Sequence of chain 1.A:
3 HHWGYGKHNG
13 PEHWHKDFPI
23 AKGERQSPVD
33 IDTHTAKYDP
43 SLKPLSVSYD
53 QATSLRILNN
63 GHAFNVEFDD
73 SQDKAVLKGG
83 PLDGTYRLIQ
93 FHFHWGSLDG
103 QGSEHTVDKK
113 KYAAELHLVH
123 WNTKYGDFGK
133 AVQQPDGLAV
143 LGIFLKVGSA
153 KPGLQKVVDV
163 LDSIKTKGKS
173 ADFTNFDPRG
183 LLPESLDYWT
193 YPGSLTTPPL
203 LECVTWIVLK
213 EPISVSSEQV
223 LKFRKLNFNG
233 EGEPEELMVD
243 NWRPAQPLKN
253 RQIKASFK

Binding-site contacts:
Ligand atom N1 contacts residue HIS96 of chain 1.A at 3.6 Å (h-bond).
Ligand atom N15 contacts residue ILE91 of chain 1.A at 3.4 Å.
Ligand atom O4 contacts residue HIS96 of chain 1.A at 3.5 Å.
Ligand atom N1 contacts residue THR198 of chain 1.A at 3.2 Å (h-bond).
Ligand atom O4 contacts residue ZN1 of chain 1.E at 3.0 Å.
Ligand atom C5 contacts residue ZN1 of chain 1.E at 3.0 Å.
Ligand atom O3 contacts residue THR198 of chain 1.A at 2.9 Å (h-bond).
Ligand atom C5 contacts residue HIS119 of chain 1.A at 3.3 Å.
Ligand atom N1 contacts residue ZN1 of chain 1.E at 1.9 Å.
Ligand atom S2 contacts residue THR198 of chain 1.A at 3.5 Å (h-bond).
Ligand atom S12 contacts residue VAL121 of chain 1.A at 3.9 Å.
Ligand atom C5 contacts residue TRP208 of chain 1.A at 3.7 Å (hydrophobic).
Ligand atom C5 contacts residue THR198 of chain 1.A at 3.4 Å.
Ligand atom F18 contacts residue LEU197 of chain 1.A at 3.1 Å.
Ligand atom F17 contacts residue LEU197 of chain 1.A at 3.7 Å.
Ligand atom C11 contacts residue HIS94 of chain 1.A at 3.5 Å.
Ligand atom O4 contacts residue HIS94 of chain 1.A at 3.4 Å (h-bond).
Ligand atom N1 contacts residue HIS94 of chain 1.A at 3.1 Å (h-bond).
Ligand atom F17 contacts residue LEU140 of chain 1.A at 3.6 Å.
Ligand atom N15 contacts residue PHE130 of chain 1.A at 3.6 Å.
Ligand atom O3 contacts residue LEU197 of chain 1.A at 3.6 Å.
Ligand atom F17 contacts residue PHE130 of chain 1.A at 3.7 Å.
Ligand atom S2 contacts residue HIS94 of chain 1.A at 3.7 Å.
Ligand atom F16 contacts residue GLN92 of chain 1.A at 2.8 Å.
Ligand atom C9 contacts residue GLN92 of chain 1.A at 3.8 Å.
Ligand atom F16 contacts residue HIS94 of chain 1.A at 3.8 Å.
Ligand atom C7 contacts residue VAL121 of chain 1.A at 3.8 Å (hydrophobic).
Ligand atom O4 contacts residue THR198 of chain 1.A at 3.7 Å.
Ligand atom N1 contacts residue HIS119 of chain 1.A at 3.2 Å (h-bond).
Ligand atom O4 contacts residue THR199 of chain 1.A at 3.3 Å (h-bond).
Ligand atom F19 contacts residue HIS94 of chain 1.A at 3.2 Å.
Ligand atom S12 contacts residue PHE130 of chain 1.A at 3.7 Å.
Ligand atom C9 contacts residue HIS94 of chain 1.A at 3.7 Å.
Ligand atom O3 contacts residue THR199 of chain 1.A at 3.1 Å (h-bond).
Ligand atom F16 contacts residue ASN67 of chain 1.A at 3.7 Å.
Ligand atom C10 contacts residue HIS94 of chain 1.A at 3.2 Å.
Ligand atom S2 contacts residue THR199 of chain 1.A at 3.6 Å (h-bond).
Ligand atom S2 contacts residue ZN1 of chain 1.E at 3.0 Å.
Ligand atom F17 contacts residue VAL121 of chain 1.A at 3.2 Å.
Ligand atom S12 contacts residue GLN92 of chain 1.A at 3.6 Å.

This protein binds this small molecule.
Small molecule (SMILES): CNS(=O)(=O)c1c(F)c(F)c(SCCN)c(F)c1F